Binding-site contacts:
Ligand atom O5 contacts residue ASN252 of chain 1.D at 2.7 Å (h-bond).
Ligand atom C5 contacts residue GLN256 of chain 1.D at 3.8 Å.
Ligand atom C7 contacts residue THR254 of chain 1.D at 4.3 Å.
Ligand atom C5 contacts residue THR254 of chain 1.D at 4.2 Å.
Ligand atom C2 contacts residue ASN252 of chain 1.D at 2.8 Å.
Ligand atom C8 contacts residue THR254 of chain 1.D at 4.2 Å.
Ligand atom C1 contacts residue THR254 of chain 1.D at 3.8 Å.
Ligand atom C6 contacts residue LYS250 of chain 1.D at 4.3 Å.
Ligand atom C4 contacts residue ASN252 of chain 1.D at 4.2 Å.
Ligand atom C6 contacts residue GLN256 of chain 1.D at 3.6 Å.
Ligand atom O7 contacts residue ASN252 of chain 1.D at 2.9 Å (h-bond).
Ligand atom C3 contacts residue ASN252 of chain 1.D at 4.1 Å.
Ligand atom N2 contacts residue ASN252 of chain 1.D at 3.4 Å (h-bond).
Ligand atom O5 contacts residue THR254 of chain 1.D at 3.9 Å.
Ligand atom N2 contacts residue THR254 of chain 1.D at 3.9 Å.
Ligand atom C1 contacts residue ASN252 of chain 1.D at 1.8 Å.
Ligand atom O4 contacts residue GLN256 of chain 1.D at 4.3 Å.
Ligand atom O5 contacts residue LYS250 of chain 1.D at 4.3 Å.
Ligand atom C7 contacts residue ASN252 of chain 1.D at 3.4 Å.
Ligand atom C5 contacts residue ASN252 of chain 1.D at 4.0 Å.

The protein below binds the small molecule below.
Small molecule (SMILES): CC(=O)N[C@@H]1[C@@H](O)[C@H](O)[C@@H](CO)O[C@H]1O

Sequence of chain 1.D:
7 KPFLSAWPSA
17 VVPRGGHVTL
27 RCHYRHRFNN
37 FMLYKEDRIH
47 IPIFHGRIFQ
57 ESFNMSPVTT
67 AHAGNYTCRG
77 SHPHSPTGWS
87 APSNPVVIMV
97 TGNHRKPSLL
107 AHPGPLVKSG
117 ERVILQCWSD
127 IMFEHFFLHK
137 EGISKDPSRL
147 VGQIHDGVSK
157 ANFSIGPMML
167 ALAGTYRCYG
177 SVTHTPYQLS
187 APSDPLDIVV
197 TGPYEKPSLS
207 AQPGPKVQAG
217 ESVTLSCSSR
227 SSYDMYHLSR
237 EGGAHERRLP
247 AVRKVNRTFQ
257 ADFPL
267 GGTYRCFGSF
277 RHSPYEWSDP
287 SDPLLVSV